This small molecule binds to this protein.
Small molecule (SMILES): Cc1[nH]c(-c2cc(N)ccc2Cl)c2c1C(=O)CC=CC2

Sequence of chain 1.A:
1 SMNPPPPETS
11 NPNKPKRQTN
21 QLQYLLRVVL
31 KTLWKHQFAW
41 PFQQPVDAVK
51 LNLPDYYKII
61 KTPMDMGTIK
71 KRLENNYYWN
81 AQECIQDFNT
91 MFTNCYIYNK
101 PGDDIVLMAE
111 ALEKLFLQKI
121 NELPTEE

Binding-site contacts:
Ligand atom C15 contacts residue GLN44 of chain 1.A at 4.0 Å.
Ligand atom C7 contacts residue LEU51 of chain 1.A at 3.6 Å (hydrophobic).
Ligand atom C15 contacts residue LEU51 of chain 1.A at 3.6 Å (hydrophobic).
Ligand atom C7 contacts residue LEU53 of chain 1.A at 3.9 Å (hydrophobic).
Ligand atom C contacts residue VAL46 of chain 1.A at 3.6 Å (hydrophobic).
Ligand atom CL contacts residue DMS1 of chain 1.C at 3.9 Å.
Ligand atom C1 contacts residue PHE42 of chain 1.A at 3.5 Å (hydrophobic).
Ligand atom C9 contacts residue PRO41 of chain 1.A at 3.7 Å (hydrophobic).
Ligand atom C5 contacts residue ASN99 of chain 1.A at 3.4 Å.
Ligand atom C6 contacts residue DMS1 of chain 1.C at 3.9 Å.
Ligand atom C2 contacts residue ILE105 of chain 1.A at 3.9 Å (hydrophobic).
Ligand atom C14 contacts residue LEU51 of chain 1.A at 3.8 Å (hydrophobic).
Ligand atom CL contacts residue TRP40 of chain 1.A at 3.9 Å.
Ligand atom C3 contacts residue ILE105 of chain 1.A at 3.9 Å (hydrophobic).
Ligand atom N contacts residue VAL46 of chain 1.A at 3.8 Å.
Ligand atom C15 contacts residue PRO41 of chain 1.A at 3.5 Å (hydrophobic).
Ligand atom C contacts residue ILE105 of chain 1.A at 3.8 Å (hydrophobic).
Ligand atom C4 contacts residue TYR98 of chain 1.A at 3.9 Å (hydrophobic).
Ligand atom O contacts residue ILE105 of chain 1.A at 3.9 Å.
Ligand atom O contacts residue ASN99 of chain 1.A at 2.9 Å (h-bond).
Ligand atom C contacts residue PRO41 of chain 1.A at 3.9 Å (hydrophobic).
Ligand atom C15 contacts residue VAL46 of chain 1.A at 4.0 Å (hydrophobic).
Ligand atom C4 contacts residue ASN99 of chain 1.A at 3.4 Å.
Ligand atom C4 contacts residue LEU53 of chain 1.A at 3.9 Å (hydrophobic).
Ligand atom C14 contacts residue GLN44 of chain 1.A at 3.5 Å.
Ligand atom C3 contacts residue ASN99 of chain 1.A at 3.7 Å.
Ligand atom C2 contacts residue VAL46 of chain 1.A at 3.9 Å (hydrophobic).
Ligand atom C11 contacts residue PRO41 of chain 1.A at 3.9 Å (hydrophobic).
Ligand atom C11 contacts residue LEU51 of chain 1.A at 3.9 Å (hydrophobic).
Ligand atom N1 contacts residue ASP47 of chain 1.A at 3.8 Å.
Ligand atom C12 contacts residue TRP40 of chain 1.A at 3.9 Å (hydrophobic).
Ligand atom C10 contacts residue LEU51 of chain 1.A at 3.7 Å (hydrophobic).
Ligand atom C1 contacts residue VAL46 of chain 1.A at 4.0 Å (hydrophobic).
Ligand atom N1 contacts residue PRO45 of chain 1.A at 3.2 Å (h-bond).
Ligand atom C13 contacts residue LEU51 of chain 1.A at 4.0 Å (hydrophobic).
Ligand atom N contacts residue PRO41 of chain 1.A at 2.8 Å (h-bond).
Ligand atom C12 contacts residue LEU51 of chain 1.A at 3.9 Å (hydrophobic).
Ligand atom N1 contacts residue GLN44 of chain 1.A at 3.3 Å (h-bond).
Ligand atom C10 contacts residue PRO41 of chain 1.A at 3.7 Å (hydrophobic).
Ligand atom CL contacts residue PRO41 of chain 1.A at 3.9 Å.